Sequence of chain 1.B:
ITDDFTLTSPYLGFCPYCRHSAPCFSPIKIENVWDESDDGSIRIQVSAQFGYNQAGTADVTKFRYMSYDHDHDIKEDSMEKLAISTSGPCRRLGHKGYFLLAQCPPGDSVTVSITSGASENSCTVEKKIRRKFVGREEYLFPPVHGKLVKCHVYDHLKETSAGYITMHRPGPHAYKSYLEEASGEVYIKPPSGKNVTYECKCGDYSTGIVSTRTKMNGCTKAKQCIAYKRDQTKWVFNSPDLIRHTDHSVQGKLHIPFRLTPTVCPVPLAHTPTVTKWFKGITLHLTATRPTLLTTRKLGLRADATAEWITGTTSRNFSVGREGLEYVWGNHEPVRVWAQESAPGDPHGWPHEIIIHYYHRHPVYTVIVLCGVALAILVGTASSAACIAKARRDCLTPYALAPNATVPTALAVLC

This small molecule binds to this protein.
Small molecule (SMILES): CC(=O)N[C@@H]1[C@@H](O)[C@H](O)[C@@H](CO)O[C@H]1O

Binding-site contacts:
Ligand atom O5 contacts residue ARG230 of chain 1.B at 4.3 Å.
Ligand atom N2 contacts residue ASN195 of chain 1.B at 2.9 Å (h-bond).
Ligand atom N2 contacts residue SER211 of chain 1.B at 3.1 Å.
Ligand atom C2 contacts residue SER211 of chain 1.B at 4.1 Å.
Ligand atom C5 contacts residue ASN195 of chain 1.B at 3.7 Å.
Ligand atom C4 contacts residue ASN195 of chain 1.B at 4.2 Å.
Ligand atom O5 contacts residue ASN195 of chain 1.B at 2.4 Å (h-bond).
Ligand atom O7 contacts residue LYS194 of chain 1.B at 4.4 Å.
Ligand atom C7 contacts residue SER211 of chain 1.B at 3.7 Å.
Ligand atom C1 contacts residue SER211 of chain 1.B at 4.3 Å.
Ligand atom C3 contacts residue ASN195 of chain 1.B at 3.8 Å.
Ligand atom C1 contacts residue ASN195 of chain 1.B at 1.4 Å.
Ligand atom C8 contacts residue ASN195 of chain 1.B at 3.1 Å.
Ligand atom O7 contacts residue THR212 of chain 1.B at 3.9 Å.
Ligand atom C3 contacts residue SER211 of chain 1.B at 4.5 Å.
Ligand atom C2 contacts residue ASN195 of chain 1.B at 2.5 Å.
Ligand atom O7 contacts residue SER211 of chain 1.B at 3.5 Å.
Ligand atom C1 contacts residue ARG230 of chain 1.B at 4.3 Å.
Ligand atom C7 contacts residue ASN195 of chain 1.B at 3.2 Å.
Ligand atom O7 contacts residue ASN195 of chain 1.B at 3.8 Å.